Sequence of chain 1.J:
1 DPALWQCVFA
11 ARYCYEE

Binding-site contacts:
Ligand atom CD contacts residue ALA11 of chain 1.J at 4.4 Å (hydrophobic).
Ligand atom OA contacts residue CYS14 of chain 1.J at 3.3 Å (h-bond).
Ligand atom NB contacts residue CYS14 of chain 1.J at 3.7 Å.
Ligand atom CD contacts residue ALA10 of chain 1.J at 3.5 Å (hydrophobic).
Ligand atom CJ contacts residue CYS14 of chain 1.J at 2.8 Å (hydrophobic).
Ligand atom CH contacts residue CYS7 of chain 1.J at 1.9 Å (hydrophobic).
Ligand atom CF contacts residue CYS7 of chain 1.J at 4.4 Å (hydrophobic).
Ligand atom CE contacts residue ALA10 of chain 1.J at 3.7 Å (hydrophobic).
Ligand atom OB contacts residue CYS7 of chain 1.J at 3.0 Å (h-bond).
Ligand atom OB contacts residue GLN6 of chain 1.J at 4.1 Å.
Ligand atom NB contacts residue ALA10 of chain 1.J at 4.3 Å.
Ligand atom NA contacts residue CYS7 of chain 1.J at 3.9 Å.
Ligand atom CG contacts residue CYS7 of chain 1.J at 2.8 Å (hydrophobic).
Ligand atom CE contacts residue CYS7 of chain 1.J at 4.3 Å (hydrophobic).
Ligand atom CK contacts residue CYS14 of chain 1.J at 1.9 Å (hydrophobic).

The small molecule below binds the protein below.
Small molecule (SMILES): CC(=O)Nc1ccc(NC(C)=O)cc1